Sequence of chain 1.L:
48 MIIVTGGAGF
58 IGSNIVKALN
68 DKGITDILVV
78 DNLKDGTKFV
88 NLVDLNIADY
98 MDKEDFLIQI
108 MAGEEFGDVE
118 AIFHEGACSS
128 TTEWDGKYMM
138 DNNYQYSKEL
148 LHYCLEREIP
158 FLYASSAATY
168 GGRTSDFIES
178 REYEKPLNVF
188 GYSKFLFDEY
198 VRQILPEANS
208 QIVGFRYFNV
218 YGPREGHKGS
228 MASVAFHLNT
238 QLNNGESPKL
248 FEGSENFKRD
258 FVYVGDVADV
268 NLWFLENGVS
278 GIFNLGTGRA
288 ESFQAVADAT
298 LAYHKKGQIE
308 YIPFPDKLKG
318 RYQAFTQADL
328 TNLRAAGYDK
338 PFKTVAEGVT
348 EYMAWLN

Binding-site contacts:
Ligand atom C6 contacts residue PHE187 of chain 1.L at 3.7 Å (hydrophobic).
Ligand atom O5 contacts residue NAP1 of chain 1.AB at 4.2 Å.
Ligand atom C6 contacts residue SER163 of chain 1.L at 3.3 Å.
Ligand atom C2 contacts residue MET228 of chain 1.L at 3.6 Å (hydrophobic).
Ligand atom C4 contacts residue LYS225 of chain 1.L at 4.2 Å.
Ligand atom C3 contacts residue MET228 of chain 1.L at 4.1 Å (hydrophobic).
Ligand atom C2 contacts residue LYS225 of chain 1.L at 3.9 Å.
Ligand atom O6 contacts residue SER163 of chain 1.L at 3.0 Å (h-bond).
Ligand atom O3 contacts residue SER126 of chain 1.L at 3.2 Å (h-bond).
Ligand atom C3 contacts residue LYS225 of chain 1.L at 3.6 Å.
Ligand atom C1 contacts residue ADP1 of chain 1.BB at 1.4 Å.
Ligand atom O6 contacts residue NAP1 of chain 1.AB at 3.4 Å.
Ligand atom C2 contacts residue ADP1 of chain 1.BB at 2.4 Å.
Ligand atom C4 contacts residue SER126 of chain 1.L at 3.5 Å.
Ligand atom C5 contacts residue PHE187 of chain 1.L at 4.2 Å (hydrophobic).
Ligand atom O6 contacts residue ALA165 of chain 1.L at 4.3 Å.
Ligand atom O4 contacts residue NAP1 of chain 1.AB at 3.6 Å (h-bond).
Ligand atom O4 contacts residue SER126 of chain 1.L at 2.7 Å (h-bond).
Ligand atom O5 contacts residue ADP1 of chain 1.BB at 2.3 Å (h-bond).
Ligand atom O6 contacts residue ADP1 of chain 1.BB at 3.6 Å.
Ligand atom O4 contacts residue PHE187 of chain 1.L at 3.7 Å.
Ligand atom C3 contacts residue SER126 of chain 1.L at 3.2 Å.
Ligand atom C6 contacts residue NAP1 of chain 1.AB at 3.2 Å.
Ligand atom O2 contacts residue NAP1 of chain 1.AB at 3.4 Å (h-bond).
Ligand atom C5 contacts residue THR128 of chain 1.L at 3.9 Å.
Ligand atom O3 contacts residue LYS225 of chain 1.L at 2.5 Å (salt-bridge).
Ligand atom C3 contacts residue ADP1 of chain 1.BB at 3.8 Å.
Ligand atom O5 contacts residue THR128 of chain 1.L at 4.4 Å.
Ligand atom O2 contacts residue LYS225 of chain 1.L at 3.3 Å (salt-bridge).
Ligand atom C5 contacts residue SER126 of chain 1.L at 4.3 Å.
Ligand atom C6 contacts residue ADP1 of chain 1.BB at 4.5 Å.
Ligand atom C4 contacts residue ADP1 of chain 1.BB at 4.2 Å.
Ligand atom O6 contacts residue PHE215 of chain 1.L at 4.3 Å.
Ligand atom C1 contacts residue THR128 of chain 1.L at 4.3 Å.
Ligand atom C4 contacts residue NAP1 of chain 1.AB at 3.7 Å.
Ligand atom O3 contacts residue MET228 of chain 1.L at 3.6 Å.
Ligand atom O2 contacts residue ADP1 of chain 1.BB at 2.8 Å (h-bond).
Ligand atom O2 contacts residue MET228 of chain 1.L at 3.5 Å (h-bond).
Ligand atom C5 contacts residue NAP1 of chain 1.AB at 4.0 Å.
Ligand atom C5 contacts residue ADP1 of chain 1.BB at 3.6 Å.

The small molecule below binds the protein below.
Small molecule (SMILES): OC[C@H]1O[C@@H](O)[C@@H](O)[C@@H](O)[C@@H]1O